Binding-site contacts:
Ligand atom O5 contacts residue DO31 of chain 1.E at 4.4 Å.
Ligand atom O3 contacts residue GD1 of chain 1.C at 2.6 Å.
Ligand atom C2 contacts residue GD1 of chain 1.C at 3.5 Å.
Ligand atom O1 contacts residue DO31 of chain 1.E at 3.3 Å.
Ligand atom O7 contacts residue GD1 of chain 1.C at 2.3 Å.
Ligand atom N1 contacts residue GD1 of chain 1.C at 2.7 Å.
Ligand atom C12 contacts residue DO31 of chain 1.E at 4.1 Å.
Ligand atom C1 contacts residue GD1 of chain 1.C at 3.4 Å.
Ligand atom C7 contacts residue GD1 of chain 1.C at 3.4 Å.
Ligand atom C4 contacts residue GD1 of chain 1.C at 3.6 Å.
Ligand atom C9 contacts residue GD1 of chain 1.C at 3.4 Å.
Ligand atom C13 contacts residue GD1 of chain 1.C at 3.6 Å.
Ligand atom C9 contacts residue DO31 of chain 1.E at 3.7 Å.
Ligand atom O3 contacts residue DO31 of chain 1.E at 2.6 Å (h-bond).
Ligand atom N4 contacts residue GD1 of chain 1.C at 2.7 Å.
Ligand atom O2 contacts residue DO31 of chain 1.E at 3.7 Å.
Ligand atom O5 contacts residue GD1 of chain 1.C at 2.8 Å.
Ligand atom C5 contacts residue GD1 of chain 1.C at 3.5 Å.
Ligand atom C16 contacts residue GD1 of chain 1.C at 3.4 Å.
Ligand atom C3 contacts residue GD1 of chain 1.C at 3.6 Å.
Ligand atom C10 contacts residue GD1 of chain 1.C at 3.5 Å.
Ligand atom C17 contacts residue GD1 of chain 1.C at 4.1 Å.
Ligand atom C12 contacts residue GD1 of chain 1.C at 3.4 Å.
Ligand atom O3 contacts residue GD1 of chain 1.B at 4.1 Å.
Ligand atom O1 contacts residue GD1 of chain 1.C at 2.5 Å.
Ligand atom C14 contacts residue GD1 of chain 1.C at 3.5 Å.
Ligand atom C6 contacts residue GD1 of chain 1.C at 3.5 Å.
Ligand atom O4 contacts residue DO31 of chain 1.E at 2.5 Å (h-bond).
Ligand atom N2 contacts residue GD1 of chain 1.C at 2.8 Å.
Ligand atom C11 contacts residue GD1 of chain 1.C at 3.5 Å.
Ligand atom C8 contacts residue GD1 of chain 1.C at 3.4 Å.
Ligand atom N3 contacts residue GD1 of chain 1.C at 2.8 Å.
Ligand atom C15 contacts residue GD1 of chain 1.C at 3.3 Å.
Ligand atom C11 contacts residue DO31 of chain 1.E at 3.2 Å.

The small molecule below binds the protein below.
Small molecule (SMILES): C[C@@H](O)CN1CCN(CC(=O)O)CCN(CC(=O)O)CCN(CC(=O)O)CC1